Sequence of chain 1.A:
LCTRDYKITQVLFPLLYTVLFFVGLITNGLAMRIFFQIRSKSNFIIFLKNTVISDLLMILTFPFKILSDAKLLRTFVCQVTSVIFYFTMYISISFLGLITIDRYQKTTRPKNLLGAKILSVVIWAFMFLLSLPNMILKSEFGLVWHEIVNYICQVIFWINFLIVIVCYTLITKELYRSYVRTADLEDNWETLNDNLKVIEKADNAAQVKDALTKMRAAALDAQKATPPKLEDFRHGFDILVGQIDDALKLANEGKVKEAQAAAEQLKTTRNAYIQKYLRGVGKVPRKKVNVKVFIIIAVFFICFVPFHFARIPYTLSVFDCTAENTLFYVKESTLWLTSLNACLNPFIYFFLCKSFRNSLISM

The small molecule below binds the protein below.
Small molecule (SMILES): CCCCOC(=O)N1CCN(C(=O)[C@H](CP(=O)(O)O)NC(=O)c2cc(N3CC[C@H](OC)C3)nc(-c3ccccc3)n2)CC1

Binding-site contacts:
Ligand atom C18 contacts residue ARG371 of chain 1.A at 3.7 Å.
Ligand atom C8 contacts residue HIS196 of chain 1.A at 3.5 Å.
Ligand atom O7 contacts residue ASN200 of chain 1.A at 3.8 Å.
Ligand atom C1 contacts residue CYS203 of chain 1.A at 3.7 Å (hydrophobic).
Ligand atom C19 contacts residue LYS395 of chain 1.A at 3.6 Å.
Ligand atom C7 contacts residue TYR114 of chain 1.A at 3.6 Å (hydrophobic).
Ligand atom C16 contacts residue ARG371 of chain 1.A at 3.8 Å.
Ligand atom C17 contacts residue ARG371 of chain 1.A at 3.8 Å.
Ligand atom C27 contacts residue TYR374 of chain 1.A at 3.5 Å (hydrophobic).
Ligand atom O7 contacts residue ARG371 of chain 1.A at 2.5 Å (salt-bridge).
Ligand atom N4 contacts residue ARG371 of chain 1.A at 3.5 Å (salt-bridge).
Ligand atom C3 contacts residue SER165 of chain 1.A at 3.2 Å.
Ligand atom C3 contacts residue VAL199 of chain 1.A at 3.7 Å (hydrophobic).
Ligand atom C6 contacts residue CYS203 of chain 1.A at 3.5 Å (hydrophobic).
Ligand atom O3 contacts residue LYS395 of chain 1.A at 2.9 Å (salt-bridge).
Ligand atom C25 contacts residue TYR374 of chain 1.A at 3.4 Å (hydrophobic).
Ligand atom C4 contacts residue TYR114 of chain 1.A at 3.7 Å (hydrophobic).
Ligand atom C4 contacts residue SER165 of chain 1.A at 3.7 Å.
Ligand atom C23 contacts residue THR375 of chain 1.A at 3.5 Å.
Ligand atom N4 contacts residue LYS395 of chain 1.A at 3.7 Å.
Ligand atom O1 contacts residue VAL199 of chain 1.A at 3.5 Å.
Ligand atom C14 contacts residue ARG371 of chain 1.A at 3.6 Å.
Ligand atom N3 contacts residue ARG371 of chain 1.A at 3.2 Å (salt-bridge).
Ligand atom O1 contacts residue TYR114 of chain 1.A at 3.4 Å.
Ligand atom C5 contacts residue VAL199 of chain 1.A at 3.4 Å (hydrophobic).
Ligand atom O2 contacts residue LYS395 of chain 1.A at 3.0 Å (salt-bridge).
Ligand atom C26 contacts residue TYR374 of chain 1.A at 3.4 Å (hydrophobic).
Ligand atom C2 contacts residue CYS203 of chain 1.A at 3.8 Å (hydrophobic).
Ligand atom N6 contacts residue THR375 of chain 1.A at 3.7 Å.
Ligand atom O8 contacts residue ASN168 of chain 1.A at 3.2 Å (h-bond).
Ligand atom C12 contacts residue TYR114 of chain 1.A at 3.0 Å (hydrophobic).
Ligand atom P1 contacts residue LYS395 of chain 1.A at 3.4 Å.
Ligand atom C9 contacts residue HIS196 of chain 1.A at 3.6 Å.
Ligand atom O4 contacts residue HIS196 of chain 1.A at 3.1 Å (h-bond).
Ligand atom C2 contacts residue SER165 of chain 1.A at 3.7 Å.
Ligand atom C13 contacts residue ARG371 of chain 1.A at 3.4 Å.
Ligand atom O2 contacts residue TYR114 of chain 1.A at 3.7 Å.
Ligand atom C20 contacts residue PHE367 of chain 1.A at 3.5 Å (hydrophobic).
Ligand atom N1 contacts residue VAL199 of chain 1.A at 3.6 Å.
Ligand atom C10 contacts residue ARG371 of chain 1.A at 3.4 Å.